Binding-site contacts:
Ligand atom C19 contacts residue VAL43 of chain 1.A at 3.7 Å (hydrophobic).
Ligand atom C10 contacts residue CYS114 of chain 1.A at 3.7 Å (hydrophobic).
Ligand atom C3 contacts residue LEU35 of chain 1.A at 3.7 Å (hydrophobic).
Ligand atom O2 contacts residue LEU35 of chain 1.A at 3.8 Å.
Ligand atom C1 contacts residue LYS115 of chain 1.A at 3.4 Å.
Ligand atom C12 contacts residue LEU230 of chain 1.A at 3.7 Å (hydrophobic).
Ligand atom C23 contacts residue VAL109 of chain 1.A at 3.3 Å (hydrophobic).
Ligand atom N25 contacts residue PHE242 of chain 1.A at 3.5 Å.
Ligand atom C34 contacts residue GLY36 of chain 1.A at 3.8 Å.
Ligand atom C23 contacts residue LYS63 of chain 1.A at 3.3 Å.
Ligand atom C4 contacts residue GLY117 of chain 1.A at 3.7 Å.
Ligand atom C32 contacts residue LEU35 of chain 1.A at 3.6 Å (hydrophobic).
Ligand atom C3 contacts residue GLY117 of chain 1.A at 3.6 Å.
Ligand atom C12 contacts residue GLU112 of chain 1.A at 3.4 Å.
Ligand atom N25 contacts residue GLU80 of chain 1.A at 2.5 Å (salt-bridge).
Ligand atom O28 contacts residue ASN118 of chain 1.A at 2.9 Å (h-bond).
Ligand atom C26 contacts residue GLU80 of chain 1.A at 3.6 Å.
Ligand atom C19 contacts residue PHE242 of chain 1.A at 3.6 Å (hydrophobic).
Ligand atom C10 contacts residue LEU230 of chain 1.A at 3.6 Å (hydrophobic).
Ligand atom O2 contacts residue CYS114 of chain 1.A at 3.3 Å (h-bond).
Ligand atom C18 contacts residue PHE242 of chain 1.A at 3.7 Å (hydrophobic).
Ligand atom N11 contacts residue CYS114 of chain 1.A at 3.0 Å (h-bond).
Ligand atom C24 contacts residue VAL111 of chain 1.A at 3.8 Å (hydrophobic).
Ligand atom O14 contacts residue LEU230 of chain 1.A at 3.5 Å.
Ligand atom C8 contacts residue GLY117 of chain 1.A at 3.7 Å.
Ligand atom C24 contacts residue LYS63 of chain 1.A at 3.3 Å.
Ligand atom O2 contacts residue PHE113 of chain 1.A at 3.6 Å.
Ligand atom C22 contacts residue VAL111 of chain 1.A at 3.3 Å (hydrophobic).
Ligand atom C13 contacts residue LEU230 of chain 1.A at 3.5 Å (hydrophobic).
Ligand atom C8 contacts residue CYS114 of chain 1.A at 3.6 Å (hydrophobic).
Ligand atom N25 contacts residue LYS63 of chain 1.A at 3.6 Å.
Ligand atom C23 contacts residue VAL111 of chain 1.A at 3.5 Å (hydrophobic).
Ligand atom C21 contacts residue PHE242 of chain 1.A at 3.7 Å (hydrophobic).
Ligand atom C26 contacts residue LYS63 of chain 1.A at 3.7 Å.
Ligand atom C12 contacts residue ALA61 of chain 1.A at 3.4 Å (hydrophobic).
Ligand atom N9 contacts residue CYS114 of chain 1.A at 2.9 Å (h-bond).
Ligand atom C24 contacts residue GLU80 of chain 1.A at 3.2 Å.
Ligand atom O29 contacts residue LEU230 of chain 1.A at 3.5 Å.
Ligand atom C26 contacts residue PHE242 of chain 1.A at 3.3 Å (hydrophobic).
Ligand atom N11 contacts residue PHE113 of chain 1.A at 3.6 Å.

A protein and the small-molecule ligand that binds it are described below.
Small molecule (SMILES): COc1ccc(S(=O)(=O)NCC2CC2)cc1Nc1ncc(-c2cccc(-c3cccnc3)c2)o1

Sequence of chain 1.A:
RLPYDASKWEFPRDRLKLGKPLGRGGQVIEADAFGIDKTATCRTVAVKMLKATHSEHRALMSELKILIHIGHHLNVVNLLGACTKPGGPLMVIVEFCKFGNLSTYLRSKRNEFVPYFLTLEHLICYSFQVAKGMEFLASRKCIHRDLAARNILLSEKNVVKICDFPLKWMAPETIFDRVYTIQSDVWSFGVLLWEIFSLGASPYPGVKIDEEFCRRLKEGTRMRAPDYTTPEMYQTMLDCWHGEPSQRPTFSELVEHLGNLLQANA